Binding-site contacts:
Ligand atom O6 contacts residue ASN188 of chain 31.E at 4.5 Å.
Ligand atom O7 contacts residue ASN188 of chain 31.E at 4.2 Å.
Ligand atom C4 contacts residue ASN188 of chain 31.E at 4.2 Å.
Ligand atom C7 contacts residue ASN188 of chain 31.E at 3.9 Å.
Ligand atom C3 contacts residue ASN188 of chain 31.E at 3.9 Å.
Ligand atom C5 contacts residue ASN188 of chain 31.E at 3.6 Å.
Ligand atom N2 contacts residue ASN188 of chain 31.E at 3.1 Å (h-bond).
Ligand atom C2 contacts residue ASN188 of chain 31.E at 2.6 Å.
Ligand atom O5 contacts residue ASN188 of chain 31.E at 2.3 Å (h-bond).
Ligand atom C1 contacts residue ASN188 of chain 31.E at 1.4 Å.

Sequence of chain 31.E:
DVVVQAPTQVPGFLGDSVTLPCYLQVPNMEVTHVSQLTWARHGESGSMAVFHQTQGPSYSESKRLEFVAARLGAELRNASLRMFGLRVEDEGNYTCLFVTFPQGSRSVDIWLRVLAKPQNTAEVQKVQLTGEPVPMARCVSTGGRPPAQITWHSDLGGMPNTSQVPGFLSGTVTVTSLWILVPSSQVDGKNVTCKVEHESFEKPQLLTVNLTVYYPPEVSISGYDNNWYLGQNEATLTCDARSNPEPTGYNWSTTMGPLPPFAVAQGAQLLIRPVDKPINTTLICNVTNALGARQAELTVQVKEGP

A protein and the small-molecule ligand that binds it are described below.
Small molecule (SMILES): CC(=O)N[C@H]1[C@H](O[C@H]2[C@H](O)[C@@H](NC(C)=O)CO[C@@H]2CO)O[C@H](CO)[C@@H](O)[C@@H]1O